Binding-site contacts:
Ligand atom OP2 contacts residue SER21 of chain 1.A at 3.9 Å.
Ligand atom C2' contacts residue SQ01 of chain 1.K at 3.9 Å.
Ligand atom OP2 contacts residue PRO23 of chain 1.A at 3.8 Å.
Ligand atom C3' contacts residue SQ01 of chain 1.K at 4.2 Å.
Ligand atom C4 contacts residue SQ01 of chain 1.K at 3.6 Å.
Ligand atom N7 contacts residue SQ01 of chain 1.K at 3.8 Å.
Ligand atom N3 contacts residue SQ01 of chain 1.K at 4.2 Å.
Ligand atom OP1 contacts residue SQ01 of chain 1.K at 2.9 Å (h-bond).
Ligand atom C1' contacts residue SQ01 of chain 1.K at 3.9 Å.
Ligand atom OP2 contacts residue TYR22 of chain 1.A at 3.8 Å.
Ligand atom C4' contacts residue SQ01 of chain 1.K at 3.6 Å.
Ligand atom C5' contacts residue SQ01 of chain 1.K at 2.9 Å.
Ligand atom C8 contacts residue SQ01 of chain 1.K at 3.4 Å.
Ligand atom P contacts residue SQ01 of chain 1.K at 1.6 Å.
Ligand atom O4' contacts residue SQ01 of chain 1.K at 3.2 Å.
Ligand atom C5 contacts residue SQ01 of chain 1.K at 3.8 Å.
Ligand atom C2 contacts residue SQ01 of chain 1.K at 4.4 Å.
Ligand atom C6 contacts residue SQ01 of chain 1.K at 3.8 Å.
Ligand atom N9 contacts residue SQ01 of chain 1.K at 3.4 Å.
Ligand atom OP2 contacts residue SQ01 of chain 1.K at 2.3 Å (h-bond).
Ligand atom OP1 contacts residue PRO23 of chain 1.A at 3.0 Å.
Ligand atom O5' contacts residue SQ01 of chain 1.K at 2.2 Å (h-bond).
Ligand atom P contacts residue PRO23 of chain 1.A at 3.7 Å.
Ligand atom N6 contacts residue SQ01 of chain 1.K at 4.0 Å.
Ligand atom N1 contacts residue SQ01 of chain 1.K at 4.1 Å.

A small-molecule ligand and the protein it binds are described below.
Small molecule (SMILES): Cc1cn([C@H]2C[C@H](O)[C@@H](CO[P](=O)(O)O[C@H]3C[C@H](n4ccc(N)nc4=O)O[C@@H]3CO[P](=O)(O)O[C@H]3C[C@H](n4cnc5c(=O)nc(N)[nH]c54)O[C@@H]3CO[P](=O)(O)O[C@H]3C[C@H](n4cnc5c(N)ncnc54)O[C@@H]3COP(=O)=O)O2)c(=O)[nH]c1=O

Sequence of chain 1.A:
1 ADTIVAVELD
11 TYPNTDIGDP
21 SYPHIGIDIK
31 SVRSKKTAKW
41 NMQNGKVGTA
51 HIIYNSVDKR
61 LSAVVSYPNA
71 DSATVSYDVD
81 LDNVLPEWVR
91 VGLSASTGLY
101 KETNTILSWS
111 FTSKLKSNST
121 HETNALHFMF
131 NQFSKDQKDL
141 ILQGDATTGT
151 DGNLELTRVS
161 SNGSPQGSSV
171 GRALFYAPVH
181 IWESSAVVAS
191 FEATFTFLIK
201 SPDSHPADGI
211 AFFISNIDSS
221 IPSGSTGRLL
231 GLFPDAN